This small molecule binds to this protein.
Small molecule (SMILES): CC(=O)N[C@H]1[C@H](O[C@H]2[C@H](O)[C@@H](NC(C)=O)CO[C@@H]2CO)O[C@H](CO)[C@@H](O)[C@@H]1O

Sequence of chain 1.A:
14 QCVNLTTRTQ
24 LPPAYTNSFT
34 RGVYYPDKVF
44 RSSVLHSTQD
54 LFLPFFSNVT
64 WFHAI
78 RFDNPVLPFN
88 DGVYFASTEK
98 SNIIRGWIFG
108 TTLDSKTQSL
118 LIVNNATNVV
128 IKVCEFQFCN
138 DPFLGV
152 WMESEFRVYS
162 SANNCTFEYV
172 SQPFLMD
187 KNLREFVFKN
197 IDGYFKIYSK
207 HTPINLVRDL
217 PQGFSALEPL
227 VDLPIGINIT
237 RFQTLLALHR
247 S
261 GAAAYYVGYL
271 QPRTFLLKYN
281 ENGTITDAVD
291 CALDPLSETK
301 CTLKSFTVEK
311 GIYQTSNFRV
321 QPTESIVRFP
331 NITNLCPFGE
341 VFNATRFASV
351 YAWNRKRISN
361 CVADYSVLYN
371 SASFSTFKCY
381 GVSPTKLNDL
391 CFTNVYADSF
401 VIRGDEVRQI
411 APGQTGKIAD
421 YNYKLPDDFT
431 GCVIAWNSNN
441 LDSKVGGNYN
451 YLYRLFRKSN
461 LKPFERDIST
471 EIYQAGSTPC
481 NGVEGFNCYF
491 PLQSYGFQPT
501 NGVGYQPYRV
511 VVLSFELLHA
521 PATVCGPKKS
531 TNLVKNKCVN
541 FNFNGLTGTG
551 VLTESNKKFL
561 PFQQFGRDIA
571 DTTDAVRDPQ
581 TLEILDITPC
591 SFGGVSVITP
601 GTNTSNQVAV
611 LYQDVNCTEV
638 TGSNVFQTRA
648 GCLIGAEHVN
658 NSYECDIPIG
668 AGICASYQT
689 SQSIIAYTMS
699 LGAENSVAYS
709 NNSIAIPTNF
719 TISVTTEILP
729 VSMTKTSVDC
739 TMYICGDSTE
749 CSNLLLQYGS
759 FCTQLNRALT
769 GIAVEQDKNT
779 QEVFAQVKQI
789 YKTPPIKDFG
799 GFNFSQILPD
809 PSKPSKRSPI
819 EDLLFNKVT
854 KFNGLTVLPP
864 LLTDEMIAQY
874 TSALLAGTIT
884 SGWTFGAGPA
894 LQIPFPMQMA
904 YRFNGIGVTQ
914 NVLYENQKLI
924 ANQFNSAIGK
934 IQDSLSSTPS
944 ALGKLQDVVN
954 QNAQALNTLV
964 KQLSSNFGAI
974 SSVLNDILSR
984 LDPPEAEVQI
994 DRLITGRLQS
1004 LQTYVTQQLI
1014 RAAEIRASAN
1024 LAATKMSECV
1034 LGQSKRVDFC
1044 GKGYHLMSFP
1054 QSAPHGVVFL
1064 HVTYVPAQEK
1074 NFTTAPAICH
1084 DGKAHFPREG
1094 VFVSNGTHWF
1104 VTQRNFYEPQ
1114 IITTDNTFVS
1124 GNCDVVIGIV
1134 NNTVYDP

Binding-site contacts:
Ligand atom O5 contacts residue GLU281 of chain 1.A at 4.4 Å.
Ligand atom C1 contacts residue GLU281 of chain 1.A at 4.1 Å.
Ligand atom C7 contacts residue ASN280 of chain 1.A at 4.5 Å.
Ligand atom C8 contacts residue ASN282 of chain 1.A at 3.8 Å.
Ligand atom C5 contacts residue ASN282 of chain 1.A at 3.6 Å.
Ligand atom O5 contacts residue ASN282 of chain 1.A at 2.4 Å (h-bond).
Ligand atom C7 contacts residue ASN282 of chain 1.A at 3.4 Å.
Ligand atom C2 contacts residue ASN282 of chain 1.A at 2.5 Å.
Ligand atom C8 contacts residue ASN280 of chain 1.A at 3.6 Å.
Ligand atom C3 contacts residue ASN282 of chain 1.A at 3.8 Å.
Ligand atom N2 contacts residue ASN282 of chain 1.A at 3.0 Å (h-bond).
Ligand atom C1 contacts residue ASN282 of chain 1.A at 1.4 Å.
Ligand atom O7 contacts residue ASN282 of chain 1.A at 3.3 Å (h-bond).
Ligand atom C4 contacts residue ASN282 of chain 1.A at 4.2 Å.